Binding-site contacts:
Ligand atom N3 contacts residue ASN807 of chain 1.B at 2.9 Å (h-bond).
Ligand atom P contacts residue LYS490 of chain 1.B at 3.6 Å.
Ligand atom O4' contacts residue MET515 of chain 1.B at 3.5 Å (h-bond).
Ligand atom OP1 contacts residue GLY461 of chain 1.B at 3.3 Å (h-bond).
Ligand atom N1 contacts residue ILE528 of chain 1.B at 3.4 Å.
Ligand atom N2 contacts residue SER682 of chain 1.B at 2.7 Å (h-bond).
Ligand atom C4 contacts residue ILE528 of chain 1.B at 3.3 Å (hydrophobic).
Ligand atom C5' contacts residue PRO530 of chain 1.B at 3.5 Å (hydrophobic).
Ligand atom N6 contacts residue LYS486 of chain 1.B at 3.4 Å (salt-bridge).
Ligand atom C2 contacts residue GH31 of chain 1.H at 3.4 Å.
Ligand atom O3' contacts residue SER514 of chain 1.B at 3.2 Å.
Ligand atom O3' contacts residue ARG459 of chain 1.B at 3.6 Å.
Ligand atom N3 contacts residue GH31 of chain 1.H at 2.8 Å (h-bond).
Ligand atom C4' contacts residue GLY460 of chain 1.B at 3.1 Å.
Ligand atom N3 contacts residue ILE528 of chain 1.B at 3.4 Å.
Ligand atom N2 contacts residue CH11 of chain 1.G at 2.8 Å (h-bond).
Ligand atom O2' contacts residue MET515 of chain 1.B at 2.4 Å (h-bond).
Ligand atom O2' contacts residue THR685 of chain 1.B at 3.4 Å.
Ligand atom O4' contacts residue PRO530 of chain 1.B at 3.4 Å.
Ligand atom O4' contacts residue GLY683 of chain 1.B at 3.1 Å (h-bond).
Ligand atom OP1 contacts residue SER462 of chain 1.B at 2.9 Å (h-bond).
Ligand atom C5' contacts residue GLY460 of chain 1.B at 3.1 Å.
Ligand atom C5' contacts residue ARG459 of chain 1.B at 3.6 Å.
Ligand atom O6 contacts residue ARG518 of chain 1.B at 3.0 Å.
Ligand atom C2 contacts residue ILE528 of chain 1.B at 3.4 Å (hydrophobic).
Ligand atom O3' contacts residue LYS490 of chain 1.B at 2.9 Å (salt-bridge).
Ligand atom OP2 contacts residue ARG459 of chain 1.B at 3.1 Å.
Ligand atom N1 contacts residue CH11 of chain 1.G at 3.0 Å (h-bond).
Ligand atom N3 contacts residue GLY683 of chain 1.B at 3.1 Å.
Ligand atom O2' contacts residue GLY683 of chain 1.B at 2.8 Å (h-bond).
Ligand atom OP1 contacts residue LYS490 of chain 1.B at 3.0 Å (salt-bridge).
Ligand atom C2 contacts residue ASN807 of chain 1.B at 2.9 Å.
Ligand atom O2 contacts residue GH31 of chain 1.H at 2.6 Å (h-bond).
Ligand atom C6 contacts residue ILE528 of chain 1.B at 3.5 Å (hydrophobic).
Ligand atom C5 contacts residue ILE528 of chain 1.B at 3.4 Å (hydrophobic).
Ligand atom OP1 contacts residue ALA464 of chain 1.B at 3.5 Å.
Ligand atom OP1 contacts residue GLY460 of chain 1.B at 3.2 Å (h-bond).
Ligand atom N4 contacts residue GH31 of chain 1.H at 3.0 Å (h-bond).
Ligand atom O6 contacts residue CH11 of chain 1.G at 2.9 Å (h-bond).
Ligand atom OP1 contacts residue THR457 of chain 1.B at 2.5 Å (h-bond).

Sequence of chain 1.B:
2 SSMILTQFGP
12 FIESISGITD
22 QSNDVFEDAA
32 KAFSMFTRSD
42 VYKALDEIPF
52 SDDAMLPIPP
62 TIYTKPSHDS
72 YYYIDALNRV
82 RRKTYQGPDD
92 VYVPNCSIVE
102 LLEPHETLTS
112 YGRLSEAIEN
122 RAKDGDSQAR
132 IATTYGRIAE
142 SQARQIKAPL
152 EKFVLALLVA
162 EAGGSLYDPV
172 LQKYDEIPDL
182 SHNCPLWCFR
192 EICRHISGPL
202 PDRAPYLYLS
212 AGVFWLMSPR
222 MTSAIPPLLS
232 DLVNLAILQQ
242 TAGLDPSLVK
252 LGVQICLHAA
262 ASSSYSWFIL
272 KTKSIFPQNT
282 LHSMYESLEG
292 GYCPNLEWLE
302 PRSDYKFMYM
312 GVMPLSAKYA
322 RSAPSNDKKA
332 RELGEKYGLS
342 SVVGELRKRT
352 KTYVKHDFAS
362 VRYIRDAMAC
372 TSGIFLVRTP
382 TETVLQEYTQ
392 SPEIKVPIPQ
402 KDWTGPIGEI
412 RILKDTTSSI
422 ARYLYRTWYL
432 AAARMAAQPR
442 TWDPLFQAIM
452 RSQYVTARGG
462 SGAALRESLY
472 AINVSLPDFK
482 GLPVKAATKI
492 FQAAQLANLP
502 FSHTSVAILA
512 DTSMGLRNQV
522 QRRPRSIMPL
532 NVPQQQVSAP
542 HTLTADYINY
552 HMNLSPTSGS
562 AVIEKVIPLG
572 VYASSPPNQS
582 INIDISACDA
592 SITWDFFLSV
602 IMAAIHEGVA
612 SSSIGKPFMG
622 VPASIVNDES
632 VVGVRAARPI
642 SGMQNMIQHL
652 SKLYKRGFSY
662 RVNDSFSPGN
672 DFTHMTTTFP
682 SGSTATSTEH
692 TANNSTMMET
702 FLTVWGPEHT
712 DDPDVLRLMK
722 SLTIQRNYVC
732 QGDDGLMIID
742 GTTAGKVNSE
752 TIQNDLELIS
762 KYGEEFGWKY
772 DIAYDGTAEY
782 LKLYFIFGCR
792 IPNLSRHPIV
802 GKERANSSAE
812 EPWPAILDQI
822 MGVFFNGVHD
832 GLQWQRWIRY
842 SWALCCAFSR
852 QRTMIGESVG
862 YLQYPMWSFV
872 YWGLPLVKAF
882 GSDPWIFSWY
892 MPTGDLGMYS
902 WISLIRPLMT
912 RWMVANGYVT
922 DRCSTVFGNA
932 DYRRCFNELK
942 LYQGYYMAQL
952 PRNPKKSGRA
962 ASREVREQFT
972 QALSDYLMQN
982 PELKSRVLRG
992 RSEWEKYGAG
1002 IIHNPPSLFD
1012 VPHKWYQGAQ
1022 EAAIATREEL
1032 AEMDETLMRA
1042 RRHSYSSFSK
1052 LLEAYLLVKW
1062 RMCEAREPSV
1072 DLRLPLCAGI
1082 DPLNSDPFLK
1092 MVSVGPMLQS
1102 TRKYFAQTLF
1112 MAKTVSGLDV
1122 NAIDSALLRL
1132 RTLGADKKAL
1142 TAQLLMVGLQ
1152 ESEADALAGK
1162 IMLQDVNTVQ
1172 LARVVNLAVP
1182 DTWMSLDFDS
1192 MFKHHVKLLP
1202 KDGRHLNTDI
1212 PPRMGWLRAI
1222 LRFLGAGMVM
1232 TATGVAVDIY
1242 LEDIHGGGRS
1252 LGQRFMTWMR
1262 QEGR

A protein and the small-molecule ligand that binds it are described below.
Small molecule (SMILES): Nc1ccn([C@@H]2O[C@H](CO[P](=O)(O)O[C@H]3[C@@H](O)[C@H](n4cnc5c(=O)nc(N)[nH]c54)O[C@@H]3CO[P](=O)(O)O[C@H]3[C@@H](O)[C@H](n4cnc5c(N)ncnc54)O[C@@H]3CO[P](=O)(O)O[C@H]3[C@@H](O)[C@H](n4ccc(=O)[nH]c4=O)O[C@@H]3COP(=O)=O)[C@@H](O)[C@H]2O)c(=O)n1